Sequence of chain 1.B:
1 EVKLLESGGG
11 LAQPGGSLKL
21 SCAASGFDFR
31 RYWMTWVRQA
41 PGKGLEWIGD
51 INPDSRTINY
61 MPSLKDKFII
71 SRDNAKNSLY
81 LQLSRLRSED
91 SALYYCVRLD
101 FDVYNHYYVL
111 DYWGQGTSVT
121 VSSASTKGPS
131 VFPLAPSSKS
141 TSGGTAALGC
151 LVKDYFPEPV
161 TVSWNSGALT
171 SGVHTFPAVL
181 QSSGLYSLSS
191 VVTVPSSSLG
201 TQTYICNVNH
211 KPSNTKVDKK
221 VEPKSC

Binding-site contacts:
Ligand atom C15 contacts residue PHE101 of chain 1.B at 4.0 Å (hydrophobic).
Ligand atom C2 contacts residue ASP50 of chain 1.B at 3.6 Å.
Ligand atom C2 contacts residue TRP93 of chain 1.A at 3.5 Å (hydrophobic).
Ligand atom C5 contacts residue LEU98 of chain 1.A at 3.5 Å (hydrophobic).
Ligand atom N3 contacts residue ASP50 of chain 1.B at 2.8 Å (salt-bridge).
Ligand atom C10 contacts residue LEU98 of chain 1.A at 3.5 Å (hydrophobic).
Ligand atom N12 contacts residue ASP50 of chain 1.B at 3.5 Å (salt-bridge).
Ligand atom C10 contacts residue LEU99 of chain 1.B at 4.1 Å (hydrophobic).
Ligand atom O19 contacts residue HIS106 of chain 1.B at 4.1 Å.
Ligand atom O18 contacts residue HIS106 of chain 1.B at 3.4 Å.
Ligand atom C10 contacts residue LEU110 of chain 1.B at 4.0 Å (hydrophobic).
Ligand atom N3 contacts residue TRP93 of chain 1.A at 3.7 Å.
Ligand atom C7 contacts residue TYR108 of chain 1.B at 3.6 Å (hydrophobic).
Ligand atom C15 contacts residue TYR108 of chain 1.B at 3.8 Å (hydrophobic).
Ligand atom C10 contacts residue THR36 of chain 1.A at 3.9 Å.
Ligand atom C9 contacts residue LEU99 of chain 1.B at 3.9 Å (hydrophobic).
Ligand atom C8 contacts residue TRP93 of chain 1.A at 3.4 Å (hydrophobic).
Ligand atom N1 contacts residue TRP93 of chain 1.A at 3.6 Å.
Ligand atom O19 contacts residue TYR108 of chain 1.B at 3.5 Å (h-bond).
Ligand atom C9 contacts residue TRP93 of chain 1.A at 3.8 Å (hydrophobic).
Ligand atom C14 contacts residue TYR108 of chain 1.B at 3.6 Å (hydrophobic).
Ligand atom C17 contacts residue HIS106 of chain 1.B at 4.1 Å.
Ligand atom C11 contacts residue TYR34 of chain 1.A at 3.3 Å (hydrophobic).
Ligand atom C11 contacts residue TYR108 of chain 1.B at 3.5 Å (hydrophobic).
Ligand atom N12 contacts residue ASN59 of chain 1.B at 3.1 Å (h-bond).
Ligand atom C5 contacts residue TYR108 of chain 1.B at 3.9 Å (hydrophobic).
Ligand atom N12 contacts residue TRP93 of chain 1.A at 3.6 Å.
Ligand atom C9 contacts residue ASP50 of chain 1.B at 3.8 Å.
Ligand atom C17 contacts residue TYR108 of chain 1.B at 3.4 Å (hydrophobic).
Ligand atom C4 contacts residue LEU99 of chain 1.B at 3.7 Å (hydrophobic).
Ligand atom C11 contacts residue THR36 of chain 1.A at 4.0 Å.
Ligand atom O18 contacts residue TYR34 of chain 1.A at 3.0 Å (h-bond).
Ligand atom C6 contacts residue LEU98 of chain 1.A at 3.8 Å (hydrophobic).
Ligand atom C7 contacts residue TRP93 of chain 1.A at 3.8 Å (hydrophobic).
Ligand atom O18 contacts residue TYR108 of chain 1.B at 3.6 Å.
Ligand atom O19 contacts residue VAL103 of chain 1.B at 3.7 Å.
Ligand atom C13 contacts residue TRP93 of chain 1.A at 3.4 Å (hydrophobic).
Ligand atom C10 contacts residue TYR108 of chain 1.B at 3.9 Å (hydrophobic).
Ligand atom N3 contacts residue LEU99 of chain 1.B at 3.8 Å.
Ligand atom C6 contacts residue TYR108 of chain 1.B at 3.4 Å (hydrophobic).

This protein binds this small molecule.
Small molecule (SMILES): Cc1cc2nc(N)n(CCCCC(=O)O)c2cc1C

Sequence of chain 1.A:
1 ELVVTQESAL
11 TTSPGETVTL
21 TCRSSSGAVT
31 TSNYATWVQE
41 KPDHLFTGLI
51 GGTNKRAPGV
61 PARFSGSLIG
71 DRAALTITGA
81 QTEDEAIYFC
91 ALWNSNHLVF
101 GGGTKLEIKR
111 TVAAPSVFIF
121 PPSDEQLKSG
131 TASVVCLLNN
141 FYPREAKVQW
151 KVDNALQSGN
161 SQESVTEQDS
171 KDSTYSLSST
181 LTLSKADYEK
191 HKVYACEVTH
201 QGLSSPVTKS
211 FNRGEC